This small molecule binds to this protein.
Small molecule (SMILES): Nc1ncnc2c1c(COc1cccc(Cl)c1)nn2C1CCOCC1

Sequence of chain 1.A:
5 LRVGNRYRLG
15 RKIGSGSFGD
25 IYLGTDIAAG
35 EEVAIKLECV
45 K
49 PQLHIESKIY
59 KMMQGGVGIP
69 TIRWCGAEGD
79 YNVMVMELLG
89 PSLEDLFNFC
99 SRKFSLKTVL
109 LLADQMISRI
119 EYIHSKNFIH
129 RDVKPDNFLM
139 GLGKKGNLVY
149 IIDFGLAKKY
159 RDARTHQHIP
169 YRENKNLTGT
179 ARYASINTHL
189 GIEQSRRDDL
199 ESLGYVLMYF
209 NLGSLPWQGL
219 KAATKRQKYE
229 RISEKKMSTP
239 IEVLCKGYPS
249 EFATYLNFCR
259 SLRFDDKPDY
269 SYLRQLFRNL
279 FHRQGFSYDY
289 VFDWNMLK

Binding-site contacts:
Ligand atom C14 contacts residue SER19 of chain 1.A at 3.5 Å.
Ligand atom C7 contacts residue LEU87 of chain 1.A at 3.1 Å (hydrophobic).
Ligand atom N4 contacts residue GLU85 of chain 1.A at 3.9 Å.
Ligand atom CL1 contacts residue LYS40 of chain 1.A at 3.7 Å.
Ligand atom C3 contacts residue ALA38 of chain 1.A at 4.0 Å (hydrophobic).
Ligand atom C4 contacts residue LYS40 of chain 1.A at 3.4 Å.
Ligand atom C10 contacts residue GLU85 of chain 1.A at 4.0 Å.
Ligand atom N4 contacts residue ALA38 of chain 1.A at 3.8 Å.
Ligand atom O2 contacts residue ILE25 of chain 1.A at 3.9 Å.
Ligand atom C14 contacts residue GLY18 of chain 1.A at 3.1 Å.
Ligand atom C7 contacts residue LEU86 of chain 1.A at 3.6 Å (hydrophobic).
Ligand atom C4 contacts residue MET82 of chain 1.A at 3.5 Å (hydrophobic).
Ligand atom CL1 contacts residue TYR58 of chain 1.A at 3.8 Å.
Ligand atom O1 contacts residue SER19 of chain 1.A at 3.6 Å.
Ligand atom C6 contacts residue LYS40 of chain 1.A at 3.6 Å.
Ligand atom C10 contacts residue ALA38 of chain 1.A at 3.7 Å (hydrophobic).
Ligand atom C3 contacts residue LYS40 of chain 1.A at 3.9 Å.
Ligand atom CL1 contacts residue GLU54 of chain 1.A at 2.8 Å.
Ligand atom C1 contacts residue MET84 of chain 1.A at 3.4 Å (hydrophobic).
Ligand atom N4 contacts residue LEU87 of chain 1.A at 2.9 Å (h-bond).
Ligand atom C2 contacts residue MET84 of chain 1.A at 3.4 Å (hydrophobic).
Ligand atom C4 contacts residue MET84 of chain 1.A at 4.0 Å (hydrophobic).
Ligand atom C15 contacts residue SER19 of chain 1.A at 3.7 Å.
Ligand atom N3 contacts residue LEU87 of chain 1.A at 3.9 Å.
Ligand atom C5 contacts residue MET82 of chain 1.A at 3.3 Å (hydrophobic).
Ligand atom CL1 contacts residue MET82 of chain 1.A at 3.8 Å.
Ligand atom C15 contacts residue GLY18 of chain 1.A at 3.8 Å.
Ligand atom N3 contacts residue GLU85 of chain 1.A at 3.1 Å (salt-bridge).
Ligand atom O2 contacts residue MET84 of chain 1.A at 3.4 Å (h-bond).
Ligand atom C6 contacts residue MET82 of chain 1.A at 3.8 Å (hydrophobic).
Ligand atom N3 contacts residue ALA38 of chain 1.A at 3.6 Å.
Ligand atom C10 contacts residue LEU87 of chain 1.A at 4.0 Å (hydrophobic).
Ligand atom C3 contacts residue MET84 of chain 1.A at 3.3 Å (hydrophobic).
Ligand atom N3 contacts residue MET84 of chain 1.A at 3.0 Å (h-bond).
Ligand atom O1 contacts residue GLY18 of chain 1.A at 4.0 Å.
Ligand atom N4 contacts residue LEU86 of chain 1.A at 3.8 Å.
Ligand atom C6 contacts residue MET84 of chain 1.A at 3.6 Å (hydrophobic).
Ligand atom C5 contacts residue MET84 of chain 1.A at 3.9 Å (hydrophobic).
Ligand atom C12 contacts residue MET84 of chain 1.A at 3.7 Å (hydrophobic).
Ligand atom C5 contacts residue LYS40 of chain 1.A at 3.5 Å.